The protein below binds the small molecule below.
Small molecule (SMILES): CC(=O)N[C@H]1[C@H](O[C@H]2[C@H](O)[C@@H](NC(C)=O)CO[C@@H]2CO)O[C@H](CO)[C@@H](O)[C@@H]1O

Binding-site contacts:
Ligand atom C5 contacts residue MAN8 of chain 1.K at 4.4 Å.
Ligand atom C2 contacts residue ASN156 of chain 1.B at 2.5 Å.
Ligand atom C7 contacts residue ASN156 of chain 1.B at 3.5 Å.
Ligand atom C5 contacts residue ASN156 of chain 1.B at 3.7 Å.
Ligand atom O6 contacts residue GLU144 of chain 1.B at 4.0 Å.
Ligand atom O6 contacts residue MAN8 of chain 1.K at 3.0 Å (h-bond).
Ligand atom N2 contacts residue ASN156 of chain 1.B at 2.9 Å (h-bond).
Ligand atom C1 contacts residue ASN156 of chain 1.B at 1.4 Å.
Ligand atom C3 contacts residue ASN156 of chain 1.B at 3.8 Å.
Ligand atom O6 contacts residue TYR143 of chain 1.B at 3.9 Å.
Ligand atom C6 contacts residue MAN8 of chain 1.K at 4.2 Å.
Ligand atom O5 contacts residue ASN156 of chain 1.B at 2.4 Å (h-bond).
Ligand atom C4 contacts residue ASN156 of chain 1.B at 4.2 Å.
Ligand atom O7 contacts residue ASN156 of chain 1.B at 3.8 Å.
Ligand atom N2 contacts residue ASN151 of chain 1.B at 4.2 Å.
Ligand atom C8 contacts residue TYR143 of chain 1.B at 3.4 Å (hydrophobic).
Ligand atom C2 contacts residue ASN151 of chain 1.B at 4.4 Å.
Ligand atom C1 contacts residue ASN151 of chain 1.B at 3.8 Å.

Sequence of chain 1.B:
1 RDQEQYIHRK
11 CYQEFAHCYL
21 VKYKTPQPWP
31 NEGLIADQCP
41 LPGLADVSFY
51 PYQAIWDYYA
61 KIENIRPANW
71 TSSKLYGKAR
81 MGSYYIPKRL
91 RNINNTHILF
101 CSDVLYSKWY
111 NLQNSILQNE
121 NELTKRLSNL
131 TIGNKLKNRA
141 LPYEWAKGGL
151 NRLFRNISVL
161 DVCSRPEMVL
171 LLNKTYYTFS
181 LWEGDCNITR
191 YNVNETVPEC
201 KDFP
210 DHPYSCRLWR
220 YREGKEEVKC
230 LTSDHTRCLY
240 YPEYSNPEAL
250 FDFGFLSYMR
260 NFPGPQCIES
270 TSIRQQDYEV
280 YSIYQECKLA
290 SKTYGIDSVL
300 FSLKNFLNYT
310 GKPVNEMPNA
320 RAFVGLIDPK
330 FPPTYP